Sequence of chain 2.A:
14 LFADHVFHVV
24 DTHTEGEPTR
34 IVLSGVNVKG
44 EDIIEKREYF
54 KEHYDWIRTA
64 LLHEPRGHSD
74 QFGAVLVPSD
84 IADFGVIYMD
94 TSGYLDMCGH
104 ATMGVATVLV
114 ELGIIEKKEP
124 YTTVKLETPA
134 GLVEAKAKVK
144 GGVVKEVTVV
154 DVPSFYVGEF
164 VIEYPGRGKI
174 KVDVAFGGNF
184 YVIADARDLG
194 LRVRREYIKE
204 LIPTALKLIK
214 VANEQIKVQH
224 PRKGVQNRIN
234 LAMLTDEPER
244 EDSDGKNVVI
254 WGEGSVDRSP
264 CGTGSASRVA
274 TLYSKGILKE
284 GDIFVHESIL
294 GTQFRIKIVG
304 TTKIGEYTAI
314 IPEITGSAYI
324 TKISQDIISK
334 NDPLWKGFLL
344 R

This protein binds this small molecule.
Small molecule (SMILES): O=C(O)[C@@H]1CCCN1

Binding-site contacts:
Ligand atom CG contacts residue LEU234 of chain 2.A at 3.8 Å (hydrophobic).
Ligand atom OXT contacts residue CYS101 of chain 2.A at 4.2 Å.
Ligand atom OXT contacts residue SER262 of chain 2.A at 4.0 Å.
Ligand atom CB contacts residue THR266 of chain 2.A at 3.5 Å.
Ligand atom CG contacts residue CYS101 of chain 2.A at 4.0 Å (hydrophobic).
Ligand atom C contacts residue GLY102 of chain 2.A at 3.1 Å.
Ligand atom C contacts residue CYS101 of chain 2.A at 3.7 Å (hydrophobic).
Ligand atom CG contacts residue PHE75 of chain 2.A at 4.0 Å (hydrophobic).
Ligand atom N contacts residue CYS101 of chain 2.A at 4.2 Å.
Ligand atom O contacts residue GLY102 of chain 2.A at 2.8 Å (h-bond).
Ligand atom N contacts residue ASP260 of chain 2.A at 2.5 Å (salt-bridge).
Ligand atom C contacts residue THR266 of chain 2.A at 3.9 Å.
Ligand atom O contacts residue HIS103 of chain 2.A at 4.1 Å.
Ligand atom C contacts residue HIS103 of chain 2.A at 3.6 Å.
Ligand atom CG contacts residue LEU98 of chain 2.A at 3.7 Å (hydrophobic).
Ligand atom CD contacts residue HIS103 of chain 2.A at 4.0 Å.
Ligand atom CA contacts residue ASP260 of chain 2.A at 3.6 Å.
Ligand atom N contacts residue HIS103 of chain 2.A at 3.3 Å (h-bond).
Ligand atom C contacts residue CYS264 of chain 2.A at 3.7 Å (hydrophobic).
Ligand atom CA contacts residue CYS264 of chain 2.A at 4.1 Å (hydrophobic).
Ligand atom CB contacts residue TYR184 of chain 2.A at 3.8 Å (hydrophobic).
Ligand atom N contacts residue CYS264 of chain 2.A at 3.9 Å.
Ligand atom CA contacts residue GLY102 of chain 2.A at 4.0 Å.
Ligand atom CA contacts residue HIS103 of chain 2.A at 3.2 Å.
Ligand atom OXT contacts residue GLY102 of chain 2.A at 3.5 Å (h-bond).
Ligand atom O contacts residue GLY265 of chain 2.A at 2.9 Å (h-bond).
Ligand atom CD contacts residue ASP260 of chain 2.A at 3.3 Å.
Ligand atom OXT contacts residue ASP260 of chain 2.A at 3.7 Å.
Ligand atom CB contacts residue CYS101 of chain 2.A at 3.4 Å (hydrophobic).
Ligand atom C contacts residue GLY265 of chain 2.A at 3.2 Å.
Ligand atom O contacts residue THR266 of chain 2.A at 2.7 Å (h-bond).
Ligand atom CB contacts residue CYS264 of chain 2.A at 4.1 Å (hydrophobic).
Ligand atom OXT contacts residue CYS264 of chain 2.A at 3.3 Å.
Ligand atom OXT contacts residue HIS103 of chain 2.A at 3.0 Å (h-bond).
Ligand atom CD contacts residue TRP254 of chain 2.A at 3.6 Å (hydrophobic).
Ligand atom CA contacts residue CYS101 of chain 2.A at 3.0 Å (hydrophobic).
Ligand atom C contacts residue ASP260 of chain 2.A at 3.9 Å.
Ligand atom OXT contacts residue GLY265 of chain 2.A at 2.7 Å (h-bond).
Ligand atom O contacts residue CYS264 of chain 2.A at 3.5 Å (h-bond).
Ligand atom O contacts residue CYS101 of chain 2.A at 3.8 Å.